Sequence of chain 48.F:
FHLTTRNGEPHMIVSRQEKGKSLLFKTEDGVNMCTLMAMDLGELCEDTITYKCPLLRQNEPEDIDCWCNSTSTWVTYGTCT

This small molecule binds to this protein.
Small molecule (SMILES): CC(=O)N[C@@H]1[C@@H](O)[C@H](O)[C@@H](CO)O[C@H]1O

Binding-site contacts:
Ligand atom O6 contacts residue NAG1 of chain 48.Z at 4.1 Å.
Ligand atom C5 contacts residue ASN75 of chain 48.E at 3.2 Å.
Ligand atom C8 contacts residue MET126 of chain 48.E at 3.7 Å (hydrophobic).
Ligand atom C4 contacts residue NAG1 of chain 48.Z at 2.9 Å.
Ligand atom O6 contacts residue GLU46 of chain 48.F at 3.8 Å.
Ligand atom C7 contacts residue ASN75 of chain 48.E at 2.8 Å.
Ligand atom O7 contacts residue MET126 of chain 48.E at 3.1 Å.
Ligand atom O7 contacts residue ASN75 of chain 48.E at 3.2 Å (h-bond).
Ligand atom C7 contacts residue MET126 of chain 48.E at 3.8 Å (hydrophobic).
Ligand atom C2 contacts residue ASN75 of chain 48.E at 2.6 Å.
Ligand atom O5 contacts residue THR48 of chain 48.F at 4.0 Å.
Ligand atom C3 contacts residue NAG1 of chain 48.Z at 3.3 Å.
Ligand atom O6 contacts residue ASN75 of chain 48.E at 3.8 Å.
Ligand atom C1 contacts residue ASN75 of chain 48.E at 1.3 Å.
Ligand atom N2 contacts residue ASN75 of chain 48.E at 3.0 Å (h-bond).
Ligand atom C3 contacts residue ASN75 of chain 48.E at 3.5 Å.
Ligand atom C2 contacts residue NAG1 of chain 48.Z at 4.1 Å.
Ligand atom O3 contacts residue NAG1 of chain 48.Z at 2.4 Å (h-bond).
Ligand atom O6 contacts residue THR48 of chain 48.F at 4.0 Å.
Ligand atom C5 contacts residue NAG1 of chain 48.Z at 3.7 Å.
Ligand atom C4 contacts residue ASN75 of chain 48.E at 4.0 Å.
Ligand atom C6 contacts residue THR48 of chain 48.F at 4.4 Å.
Ligand atom O4 contacts residue NAG1 of chain 48.Z at 1.6 Å.
Ligand atom C6 contacts residue CYS45 of chain 48.F at 4.4 Å (hydrophobic).
Ligand atom C6 contacts residue ASN75 of chain 48.E at 3.8 Å.
Ligand atom C6 contacts residue NAG1 of chain 48.Z at 3.4 Å.
Ligand atom O6 contacts residue CYS45 of chain 48.F at 3.4 Å (h-bond).
Ligand atom C8 contacts residue ASN75 of chain 48.E at 3.0 Å.
Ligand atom C8 contacts residue PHE98 of chain 48.E at 3.6 Å (hydrophobic).
Ligand atom O5 contacts residue ASN75 of chain 48.E at 2.1 Å (h-bond).

Sequence of chain 48.E:
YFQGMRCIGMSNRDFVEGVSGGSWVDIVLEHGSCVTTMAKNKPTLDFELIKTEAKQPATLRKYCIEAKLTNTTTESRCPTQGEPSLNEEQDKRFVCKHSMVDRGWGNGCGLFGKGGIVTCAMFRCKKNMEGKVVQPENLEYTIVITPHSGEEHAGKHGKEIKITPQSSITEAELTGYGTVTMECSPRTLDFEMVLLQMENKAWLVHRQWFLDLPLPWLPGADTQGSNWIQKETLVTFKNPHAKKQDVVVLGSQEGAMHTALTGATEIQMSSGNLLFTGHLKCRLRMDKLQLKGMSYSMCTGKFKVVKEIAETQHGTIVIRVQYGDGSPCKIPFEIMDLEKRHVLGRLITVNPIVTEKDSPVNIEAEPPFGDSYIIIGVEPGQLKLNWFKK